A small-molecule ligand and the protein it binds are described below.
Small molecule (SMILES): Nc1nnc(-c2ccc(O)c(Cl)c2)c(-c2ccccc2)n1

Sequence of chain 1.A:
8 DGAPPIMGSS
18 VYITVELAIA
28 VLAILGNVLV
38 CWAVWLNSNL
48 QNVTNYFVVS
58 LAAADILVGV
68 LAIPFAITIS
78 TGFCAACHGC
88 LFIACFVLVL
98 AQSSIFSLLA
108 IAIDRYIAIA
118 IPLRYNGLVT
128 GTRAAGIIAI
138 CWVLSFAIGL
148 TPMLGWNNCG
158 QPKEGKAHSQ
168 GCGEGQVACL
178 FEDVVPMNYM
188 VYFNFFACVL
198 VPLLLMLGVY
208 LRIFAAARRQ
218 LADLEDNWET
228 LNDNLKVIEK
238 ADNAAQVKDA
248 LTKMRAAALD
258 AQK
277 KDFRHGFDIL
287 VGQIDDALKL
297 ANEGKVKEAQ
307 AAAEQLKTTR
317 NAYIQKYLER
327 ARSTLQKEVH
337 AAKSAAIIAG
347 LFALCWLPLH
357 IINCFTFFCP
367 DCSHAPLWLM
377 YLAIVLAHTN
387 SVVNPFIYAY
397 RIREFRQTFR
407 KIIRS

Binding-site contacts:
Ligand atom C17 contacts residue MET187 of chain 1.A at 3.8 Å (hydrophobic).
Ligand atom C14 contacts residue LEU355 of chain 1.A at 3.7 Å (hydrophobic).
Ligand atom C17 contacts residue TRP352 of chain 1.A at 3.9 Å (hydrophobic).
Ligand atom CL1 contacts residue HIS384 of chain 1.A at 3.4 Å.
Ligand atom C5 contacts residue PHE178 of chain 1.A at 3.7 Å (hydrophobic).
Ligand atom N4 contacts residue PHE178 of chain 1.A at 3.6 Å.
Ligand atom N3 contacts residue ASN359 of chain 1.A at 2.8 Å (h-bond).
Ligand atom O1 contacts residue HIS384 of chain 1.A at 2.8 Å (h-bond).
Ligand atom C11 contacts residue ILE76 of chain 1.A at 3.9 Å (hydrophobic).
Ligand atom C13 contacts residue MET187 of chain 1.A at 3.8 Å (hydrophobic).
Ligand atom O1 contacts residue VAL94 of chain 1.A at 3.6 Å.
Ligand atom N1 contacts residue PHE178 of chain 1.A at 3.6 Å.
Ligand atom C16 contacts residue TRP352 of chain 1.A at 3.6 Å (hydrophobic).
Ligand atom C15 contacts residue LEU355 of chain 1.A at 3.9 Å (hydrophobic).
Ligand atom C17 contacts residue LEU95 of chain 1.A at 3.4 Å (hydrophobic).
Ligand atom C15 contacts residue MET187 of chain 1.A at 3.7 Å (hydrophobic).
Ligand atom N4 contacts residue ASN359 of chain 1.A at 3.4 Å (h-bond).
Ligand atom N2 contacts residue PHE178 of chain 1.A at 3.5 Å.
Ligand atom O1 contacts residue ALA73 of chain 1.A at 3.6 Å.
Ligand atom C12 contacts residue PHE178 of chain 1.A at 3.6 Å (hydrophobic).
Ligand atom N3 contacts residue GLU179 of chain 1.A at 2.7 Å (salt-bridge).
Ligand atom C10 contacts residue HIS384 of chain 1.A at 3.8 Å.
Ligand atom C14 contacts residue MET187 of chain 1.A at 3.7 Å (hydrophobic).
Ligand atom C14 contacts residue ASN359 of chain 1.A at 3.5 Å.
Ligand atom C8 contacts residue ILE380 of chain 1.A at 3.8 Å (hydrophobic).
Ligand atom CL1 contacts residue ALA383 of chain 1.A at 3.9 Å.
Ligand atom C16 contacts residue MET187 of chain 1.A at 3.8 Å (hydrophobic).
Ligand atom CL1 contacts residue TRP352 of chain 1.A at 3.6 Å.
Ligand atom C10 contacts residue VAL94 of chain 1.A at 3.8 Å (hydrophobic).
Ligand atom N3 contacts residue MET376 of chain 1.A at 3.9 Å.
Ligand atom C3 contacts residue GLU179 of chain 1.A at 3.9 Å.
Ligand atom C3 contacts residue ASN359 of chain 1.A at 3.7 Å.
Ligand atom C16 contacts residue HIS356 of chain 1.A at 3.7 Å.
Ligand atom CL1 contacts residue LEU355 of chain 1.A at 3.8 Å.
Ligand atom C6 contacts residue PHE178 of chain 1.A at 4.0 Å (hydrophobic).
Ligand atom C8 contacts residue LEU355 of chain 1.A at 3.7 Å (hydrophobic).
Ligand atom C18 contacts residue MET187 of chain 1.A at 3.8 Å (hydrophobic).
Ligand atom C15 contacts residue HIS356 of chain 1.A at 3.5 Å.
Ligand atom C3 contacts residue PHE178 of chain 1.A at 3.6 Å (hydrophobic).
Ligand atom C18 contacts residue PHE178 of chain 1.A at 3.7 Å (hydrophobic).